Sequence of chain 1.G:
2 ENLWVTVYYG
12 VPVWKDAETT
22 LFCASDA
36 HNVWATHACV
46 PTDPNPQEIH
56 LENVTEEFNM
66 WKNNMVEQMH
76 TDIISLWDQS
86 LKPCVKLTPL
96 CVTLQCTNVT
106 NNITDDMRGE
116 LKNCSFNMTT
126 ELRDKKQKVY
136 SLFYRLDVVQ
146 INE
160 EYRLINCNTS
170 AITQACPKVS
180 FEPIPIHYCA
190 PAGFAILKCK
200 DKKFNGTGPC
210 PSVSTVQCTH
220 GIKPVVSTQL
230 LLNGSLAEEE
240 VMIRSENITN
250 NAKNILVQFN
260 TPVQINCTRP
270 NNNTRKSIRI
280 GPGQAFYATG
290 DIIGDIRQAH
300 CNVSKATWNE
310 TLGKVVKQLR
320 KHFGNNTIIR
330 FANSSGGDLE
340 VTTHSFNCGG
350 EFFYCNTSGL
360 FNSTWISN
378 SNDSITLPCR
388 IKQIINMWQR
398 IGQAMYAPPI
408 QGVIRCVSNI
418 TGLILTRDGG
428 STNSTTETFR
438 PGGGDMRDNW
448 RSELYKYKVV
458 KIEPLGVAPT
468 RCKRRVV

This protein binds this small molecule.
Small molecule (SMILES): CC(=O)N[C@H]1[C@H](O[C@H]2[C@H](O)[C@@H](NC(C)=O)CO[C@@H]2CO)O[C@H](CO)[C@@H](O)[C@@H]1O

Binding-site contacts:
Ligand atom C5 contacts residue ASN416 of chain 1.G at 3.6 Å.
Ligand atom C4 contacts residue ASN416 of chain 1.G at 4.2 Å.
Ligand atom C7 contacts residue ASN232 of chain 1.G at 3.9 Å.
Ligand atom C2 contacts residue ASN416 of chain 1.G at 2.4 Å.
Ligand atom C3 contacts residue ASN416 of chain 1.G at 3.8 Å.
Ligand atom O7 contacts residue ASN232 of chain 1.G at 3.9 Å.
Ligand atom C8 contacts residue NAG1 of chain 1.W at 3.5 Å.
Ligand atom C6 contacts residue PRO261 of chain 1.G at 4.0 Å (hydrophobic).
Ligand atom O7 contacts residue ASN416 of chain 1.G at 3.6 Å (h-bond).
Ligand atom C1 contacts residue ASN416 of chain 1.G at 1.4 Å.
Ligand atom C5 contacts residue PRO261 of chain 1.G at 4.3 Å (hydrophobic).
Ligand atom C7 contacts residue ASN416 of chain 1.G at 3.4 Å.
Ligand atom C8 contacts residue ASN232 of chain 1.G at 3.3 Å.
Ligand atom N2 contacts residue ASN416 of chain 1.G at 2.9 Å (h-bond).
Ligand atom O5 contacts residue ASN416 of chain 1.G at 2.3 Å (h-bond).
Ligand atom O5 contacts residue PRO261 of chain 1.G at 3.6 Å.
Ligand atom O6 contacts residue PRO261 of chain 1.G at 3.5 Å.
Ligand atom C1 contacts residue PRO261 of chain 1.G at 4.4 Å (hydrophobic).